Sequence of chain 1.B:
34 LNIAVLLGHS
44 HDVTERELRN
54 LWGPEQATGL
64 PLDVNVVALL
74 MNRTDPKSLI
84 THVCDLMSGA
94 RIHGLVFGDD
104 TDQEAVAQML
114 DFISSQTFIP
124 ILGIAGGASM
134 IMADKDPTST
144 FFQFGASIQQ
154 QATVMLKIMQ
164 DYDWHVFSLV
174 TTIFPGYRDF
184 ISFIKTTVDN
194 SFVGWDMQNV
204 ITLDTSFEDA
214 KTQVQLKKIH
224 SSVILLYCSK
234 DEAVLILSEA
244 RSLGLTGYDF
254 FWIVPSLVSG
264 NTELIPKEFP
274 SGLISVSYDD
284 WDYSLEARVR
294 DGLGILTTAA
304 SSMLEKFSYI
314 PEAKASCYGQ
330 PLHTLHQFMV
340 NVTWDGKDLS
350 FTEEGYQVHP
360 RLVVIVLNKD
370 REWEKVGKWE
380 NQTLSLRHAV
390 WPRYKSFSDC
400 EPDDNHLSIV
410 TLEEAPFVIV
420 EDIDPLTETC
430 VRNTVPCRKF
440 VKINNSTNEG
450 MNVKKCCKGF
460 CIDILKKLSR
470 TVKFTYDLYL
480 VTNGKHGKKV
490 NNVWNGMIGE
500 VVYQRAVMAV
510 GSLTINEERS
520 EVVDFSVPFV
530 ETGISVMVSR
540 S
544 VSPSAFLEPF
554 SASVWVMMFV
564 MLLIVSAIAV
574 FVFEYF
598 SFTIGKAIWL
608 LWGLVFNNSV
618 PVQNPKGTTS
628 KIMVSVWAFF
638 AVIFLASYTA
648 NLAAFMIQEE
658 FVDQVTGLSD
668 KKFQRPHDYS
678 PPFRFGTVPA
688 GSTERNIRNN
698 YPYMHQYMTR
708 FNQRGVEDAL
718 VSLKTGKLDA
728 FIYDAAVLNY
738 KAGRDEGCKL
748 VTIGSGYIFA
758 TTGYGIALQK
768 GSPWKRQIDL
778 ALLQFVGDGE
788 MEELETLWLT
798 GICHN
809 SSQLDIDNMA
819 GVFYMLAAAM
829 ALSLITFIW

A small-molecule ligand and the protein it binds are described below.
Small molecule (SMILES): CC(=O)N[C@@H]1[C@@H](O)[C@H](O)[C@@H](CO)O[C@H]1O

Binding-site contacts:
Ligand atom O5 contacts residue ASN444 of chain 1.B at 2.4 Å (h-bond).
Ligand atom C5 contacts residue ASN444 of chain 1.B at 3.7 Å.
Ligand atom C7 contacts residue ASN444 of chain 1.B at 4.0 Å.
Ligand atom C3 contacts residue ASN444 of chain 1.B at 3.8 Å.
Ligand atom C4 contacts residue ASN444 of chain 1.B at 4.2 Å.
Ligand atom C2 contacts residue ASN444 of chain 1.B at 2.5 Å.
Ligand atom C1 contacts residue ASN444 of chain 1.B at 1.4 Å.
Ligand atom O6 contacts residue ILE442 of chain 1.B at 3.8 Å.
Ligand atom N2 contacts residue ASN444 of chain 1.B at 2.9 Å (h-bond).